Sequence of chain 1.E:
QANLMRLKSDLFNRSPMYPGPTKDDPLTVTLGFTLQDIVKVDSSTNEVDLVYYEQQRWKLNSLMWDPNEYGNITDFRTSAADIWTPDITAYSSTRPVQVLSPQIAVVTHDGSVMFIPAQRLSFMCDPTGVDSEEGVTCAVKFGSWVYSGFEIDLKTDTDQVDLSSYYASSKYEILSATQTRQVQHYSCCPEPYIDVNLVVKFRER

This protein binds this small molecule.
Small molecule (SMILES): c1ccc(C2CCN(CCc3cc4ccccc4[nH]3)CC2)cc1

Binding-site contacts:
Ligand atom CAS contacts residue TRP164 of chain 1.E at 4.4 Å (hydrophobic).
Ligand atom CAE contacts residue TYR72 of chain 1.A at 4.0 Å (hydrophobic).
Ligand atom CAU contacts residue TRP164 of chain 1.E at 4.3 Å (hydrophobic).
Ligand atom N1 contacts residue TYR110 of chain 1.E at 4.2 Å.
Ligand atom CAW contacts residue TYR212 of chain 1.E at 3.6 Å (hydrophobic).
Ligand atom CAK contacts residue SER163 of chain 1.E at 3.9 Å.
Ligand atom CAO contacts residue TYR212 of chain 1.E at 4.0 Å (hydrophobic).
Ligand atom CAL contacts residue TYR110 of chain 1.E at 3.4 Å (hydrophobic).
Ligand atom CAT contacts residue TYR110 of chain 1.E at 4.0 Å (hydrophobic).
Ligand atom CAC contacts residue TYR72 of chain 1.A at 3.9 Å (hydrophobic).
Ligand atom NAQ contacts residue TYR212 of chain 1.E at 4.1 Å.
Ligand atom CAR contacts residue TYR72 of chain 1.A at 3.5 Å (hydrophobic).
Ligand atom CAT contacts residue TRP164 of chain 1.E at 4.3 Å (hydrophobic).
Ligand atom C17 contacts residue TYR205 of chain 1.E at 4.4 Å (hydrophobic).
Ligand atom CAP contacts residue TYR212 of chain 1.E at 4.4 Å (hydrophobic).
Ligand atom CAC contacts residue ILE135 of chain 1.A at 3.3 Å (hydrophobic).
Ligand atom CAG contacts residue TYR212 of chain 1.E at 4.0 Å (hydrophobic).
Ligand atom CAK contacts residue TRP164 of chain 1.E at 3.2 Å (hydrophobic).
Ligand atom CAM contacts residue CYS207 of chain 1.E at 4.5 Å (hydrophobic).
Ligand atom CAI contacts residue CYS207 of chain 1.E at 3.9 Å (hydrophobic).
Ligand atom CAK contacts residue TYR110 of chain 1.E at 4.2 Å (hydrophobic).
Ligand atom CAD contacts residue TRP164 of chain 1.E at 3.8 Å (hydrophobic).
Ligand atom CAG contacts residue SER163 of chain 1.E at 4.0 Å.
Ligand atom CAG contacts residue TRP164 of chain 1.E at 4.0 Å (hydrophobic).
Ligand atom CAD contacts residue ILE135 of chain 1.A at 3.4 Å (hydrophobic).
Ligand atom CAG contacts residue TYR110 of chain 1.E at 4.0 Å (hydrophobic).
Ligand atom CAX contacts residue TYR212 of chain 1.E at 4.4 Å (hydrophobic).
Ligand atom CAI contacts residue CYS208 of chain 1.E at 4.1 Å (hydrophobic).
Ligand atom CAM contacts residue CYS208 of chain 1.E at 4.5 Å (hydrophobic).
Ligand atom N1 contacts residue TYR212 of chain 1.E at 4.1 Å.
Ligand atom CAW contacts residue TYR205 of chain 1.E at 3.9 Å (hydrophobic).
Ligand atom CAV contacts residue TRP164 of chain 1.E at 3.7 Å (hydrophobic).

Sequence of chain 1.A:
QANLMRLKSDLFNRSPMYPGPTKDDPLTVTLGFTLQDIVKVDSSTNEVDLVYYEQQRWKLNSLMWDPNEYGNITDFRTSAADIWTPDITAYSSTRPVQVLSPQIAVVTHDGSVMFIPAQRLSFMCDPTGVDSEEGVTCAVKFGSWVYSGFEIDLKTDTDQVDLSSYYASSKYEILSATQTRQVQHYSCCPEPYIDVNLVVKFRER